This small molecule binds to this protein.
Small molecule (SMILES): CCCCCOc1ccc(S(N)(=O)=O)cc1

Sequence of chain 1.A:
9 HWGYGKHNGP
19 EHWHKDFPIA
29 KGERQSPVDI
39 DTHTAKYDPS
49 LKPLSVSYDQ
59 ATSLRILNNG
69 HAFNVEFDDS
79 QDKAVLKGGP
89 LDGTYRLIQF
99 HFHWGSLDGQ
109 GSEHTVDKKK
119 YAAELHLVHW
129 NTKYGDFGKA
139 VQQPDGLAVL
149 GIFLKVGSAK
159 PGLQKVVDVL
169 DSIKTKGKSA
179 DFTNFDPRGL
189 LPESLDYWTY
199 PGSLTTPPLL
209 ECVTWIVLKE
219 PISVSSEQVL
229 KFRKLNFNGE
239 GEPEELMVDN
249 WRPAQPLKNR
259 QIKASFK

Binding-site contacts:
Ligand atom O2 contacts residue ASP24 of chain 1.A at 3.4 Å (salt-bridge).
Ligand atom O2 contacts residue TRP10 of chain 1.A at 3.5 Å.
Ligand atom C10 contacts residue HIS15 of chain 1.A at 3.6 Å.
Ligand atom S contacts residue TRP10 of chain 1.A at 4.1 Å.
Ligand atom C7 contacts residue TRP10 of chain 1.A at 4.1 Å (hydrophobic).
Ligand atom C8 contacts residue TRP10 of chain 1.A at 4.5 Å (hydrophobic).
Ligand atom C7 contacts residue HIS9 of chain 1.A at 3.8 Å.
Ligand atom O1 contacts residue TRP21 of chain 1.A at 3.4 Å.
Ligand atom C6 contacts residue HIS9 of chain 1.A at 3.3 Å.
Ligand atom C9 contacts residue HIS20 of chain 1.A at 4.2 Å.
Ligand atom N contacts residue LYS23 of chain 1.A at 4.2 Å.
Ligand atom C8 contacts residue HIS9 of chain 1.A at 4.3 Å.
Ligand atom C8 contacts residue ASP24 of chain 1.A at 3.7 Å.
Ligand atom S contacts residue TRP21 of chain 1.A at 4.4 Å.
Ligand atom S contacts residue HIS20 of chain 1.A at 4.0 Å.
Ligand atom C7 contacts residue ASP24 of chain 1.A at 3.8 Å.
Ligand atom O1 contacts residue TRP10 of chain 1.A at 3.8 Å.
Ligand atom C4 contacts residue HIS9 of chain 1.A at 4.1 Å.
Ligand atom O1 contacts residue HIS20 of chain 1.A at 3.6 Å.
Ligand atom S contacts residue ASP24 of chain 1.A at 3.5 Å (salt-bridge).
Ligand atom C9 contacts residue ASN16 of chain 1.A at 4.1 Å.
Ligand atom N contacts residue TRP21 of chain 1.A at 3.9 Å.
Ligand atom N contacts residue HIS20 of chain 1.A at 3.0 Å (h-bond).
Ligand atom C9 contacts residue HIS15 of chain 1.A at 4.0 Å.
Ligand atom C5 contacts residue HIS9 of chain 1.A at 4.2 Å.
Ligand atom C10 contacts residue ASN16 of chain 1.A at 4.2 Å.
Ligand atom O1 contacts residue ASN16 of chain 1.A at 3.4 Å (h-bond).
Ligand atom O2 contacts residue PHE25 of chain 1.A at 3.9 Å.
Ligand atom N contacts residue ASP24 of chain 1.A at 2.7 Å (salt-bridge).
Ligand atom O2 contacts residue HIS9 of chain 1.A at 4.3 Å.